Binding-site contacts:
Ligand atom O4 contacts residue LYS159 of chain 1.A at 4.4 Å.
Ligand atom C7 contacts residue ASN145 of chain 1.A at 3.1 Å.
Ligand atom O7 contacts residue ASN145 of chain 1.A at 3.0 Å (h-bond).
Ligand atom N2 contacts residue ASN145 of chain 1.A at 2.9 Å (h-bond).
Ligand atom C3 contacts residue ASN145 of chain 1.A at 3.8 Å.
Ligand atom O5 contacts residue ASN145 of chain 1.A at 2.4 Å (h-bond).
Ligand atom C1 contacts residue LYS159 of chain 1.A at 4.4 Å.
Ligand atom C4 contacts residue LYS159 of chain 1.A at 4.5 Å.
Ligand atom C4 contacts residue ASN145 of chain 1.A at 4.2 Å.
Ligand atom C5 contacts residue ASN145 of chain 1.A at 3.7 Å.
Ligand atom C1 contacts residue ASN145 of chain 1.A at 1.4 Å.
Ligand atom C2 contacts residue ASN145 of chain 1.A at 2.4 Å.
Ligand atom C8 contacts residue ASN145 of chain 1.A at 4.3 Å.
Ligand atom O5 contacts residue LYS159 of chain 1.A at 4.4 Å.
Ligand atom C5 contacts residue LYS159 of chain 1.A at 3.8 Å.

A small-molecule ligand and the protein it binds are described below.
Small molecule (SMILES): CC(=O)N[C@@H]1[C@@H](O)[C@H](O)[C@@H](CO)O[C@H]1O

Sequence of chain 1.A:
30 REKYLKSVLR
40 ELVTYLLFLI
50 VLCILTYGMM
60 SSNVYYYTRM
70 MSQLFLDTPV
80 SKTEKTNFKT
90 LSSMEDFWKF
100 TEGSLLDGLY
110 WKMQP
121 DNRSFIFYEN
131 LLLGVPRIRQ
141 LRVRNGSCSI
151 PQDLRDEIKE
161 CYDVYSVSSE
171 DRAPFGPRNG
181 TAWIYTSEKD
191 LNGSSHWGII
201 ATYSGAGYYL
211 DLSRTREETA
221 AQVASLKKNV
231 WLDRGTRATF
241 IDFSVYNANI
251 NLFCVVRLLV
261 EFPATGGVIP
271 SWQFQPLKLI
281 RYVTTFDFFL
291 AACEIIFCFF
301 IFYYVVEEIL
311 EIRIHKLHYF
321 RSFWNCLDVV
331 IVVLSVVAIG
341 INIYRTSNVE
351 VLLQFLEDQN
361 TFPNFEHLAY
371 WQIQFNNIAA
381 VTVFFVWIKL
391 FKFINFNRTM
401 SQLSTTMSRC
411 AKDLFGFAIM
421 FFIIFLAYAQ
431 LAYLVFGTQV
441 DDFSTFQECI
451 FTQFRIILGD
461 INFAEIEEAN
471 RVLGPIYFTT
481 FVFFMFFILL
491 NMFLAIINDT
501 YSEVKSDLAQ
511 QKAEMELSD